Sequence of chain 1.D:
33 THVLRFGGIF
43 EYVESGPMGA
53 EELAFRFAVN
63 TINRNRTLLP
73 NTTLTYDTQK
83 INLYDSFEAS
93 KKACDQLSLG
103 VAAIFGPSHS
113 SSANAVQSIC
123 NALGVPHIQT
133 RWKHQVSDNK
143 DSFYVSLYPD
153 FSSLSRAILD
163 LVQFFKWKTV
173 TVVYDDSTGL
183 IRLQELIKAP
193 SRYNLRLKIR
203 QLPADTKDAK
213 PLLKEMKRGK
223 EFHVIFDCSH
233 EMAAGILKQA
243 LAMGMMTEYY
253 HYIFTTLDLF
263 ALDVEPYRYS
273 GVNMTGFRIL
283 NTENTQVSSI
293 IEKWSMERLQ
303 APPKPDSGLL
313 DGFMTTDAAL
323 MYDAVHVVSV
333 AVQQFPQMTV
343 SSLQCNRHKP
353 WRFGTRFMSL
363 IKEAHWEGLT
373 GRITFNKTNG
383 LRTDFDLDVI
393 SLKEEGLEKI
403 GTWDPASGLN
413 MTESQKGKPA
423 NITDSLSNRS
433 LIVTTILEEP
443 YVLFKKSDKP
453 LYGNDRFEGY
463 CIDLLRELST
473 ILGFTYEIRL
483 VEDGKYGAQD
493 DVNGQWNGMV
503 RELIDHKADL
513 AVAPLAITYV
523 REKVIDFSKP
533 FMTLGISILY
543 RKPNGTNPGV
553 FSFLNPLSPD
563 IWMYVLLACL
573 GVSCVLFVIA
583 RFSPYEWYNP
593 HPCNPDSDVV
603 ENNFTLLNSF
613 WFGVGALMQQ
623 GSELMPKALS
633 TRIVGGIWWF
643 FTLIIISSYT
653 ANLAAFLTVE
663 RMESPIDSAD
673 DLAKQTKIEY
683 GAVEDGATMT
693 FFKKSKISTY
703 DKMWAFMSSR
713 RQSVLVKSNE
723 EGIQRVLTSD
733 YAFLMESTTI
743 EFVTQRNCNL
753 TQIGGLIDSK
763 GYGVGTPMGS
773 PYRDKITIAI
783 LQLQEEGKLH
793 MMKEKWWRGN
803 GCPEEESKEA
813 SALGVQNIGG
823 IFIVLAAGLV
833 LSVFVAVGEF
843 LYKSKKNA

Binding-site contacts:
Ligand atom C4 contacts residue ASN423 of chain 1.D at 4.3 Å.
Ligand atom C8 contacts residue ILE424 of chain 1.D at 4.1 Å (hydrophobic).
Ligand atom C6 contacts residue LYS420 of chain 1.D at 3.7 Å.
Ligand atom N2 contacts residue ILE424 of chain 1.D at 4.4 Å.
Ligand atom C1 contacts residue ASN423 of chain 1.D at 1.4 Å.
Ligand atom C5 contacts residue ASN423 of chain 1.D at 3.7 Å.
Ligand atom C7 contacts residue ILE424 of chain 1.D at 3.8 Å (hydrophobic).
Ligand atom C5 contacts residue LYS420 of chain 1.D at 4.1 Å.
Ligand atom C8 contacts residue THR425 of chain 1.D at 3.7 Å.
Ligand atom O5 contacts residue LYS420 of chain 1.D at 3.3 Å.
Ligand atom C6 contacts residue LYS418 of chain 1.D at 3.9 Å.
Ligand atom C7 contacts residue ASN423 of chain 1.D at 4.0 Å.
Ligand atom C3 contacts residue ASN423 of chain 1.D at 3.8 Å.
Ligand atom O6 contacts residue LYS418 of chain 1.D at 3.2 Å.
Ligand atom C1 contacts residue LYS420 of chain 1.D at 4.2 Å.
Ligand atom O7 contacts residue ILE424 of chain 1.D at 3.3 Å.
Ligand atom N2 contacts residue ASN423 of chain 1.D at 2.8 Å (h-bond).
Ligand atom O6 contacts residue LYS420 of chain 1.D at 4.2 Å.
Ligand atom C2 contacts residue ASN423 of chain 1.D at 2.5 Å.
Ligand atom O5 contacts residue ASN423 of chain 1.D at 2.5 Å (h-bond).

This protein binds this small molecule.
Small molecule (SMILES): CC(=O)N[C@@H]1[C@@H](O)[C@H](O)[C@@H](CO)O[C@H]1O